Binding-site contacts:
Ligand atom C6 contacts residue GLU292 of chain 1.B at 3.6 Å.
Ligand atom C26 contacts residue TRP286 of chain 1.B at 3.8 Å (hydrophobic).
Ligand atom C8 contacts residue GLU292 of chain 1.B at 3.7 Å.
Ligand atom C27 contacts residue TRP286 of chain 1.B at 3.6 Å (hydrophobic).
Ligand atom N36 contacts residue ASP283 of chain 1.B at 3.9 Å.
Ligand atom C4 contacts residue LEU289 of chain 1.B at 4.1 Å (hydrophobic).
Ligand atom C31 contacts residue TRP286 of chain 1.B at 3.2 Å (hydrophobic).
Ligand atom C15 contacts residue LEU289 of chain 1.B at 3.9 Å (hydrophobic).
Ligand atom C25 contacts residue TRP286 of chain 1.B at 3.7 Å (hydrophobic).
Ligand atom C19 contacts residue TRP286 of chain 1.B at 3.8 Å (hydrophobic).
Ligand atom C4 contacts residue SER293 of chain 1.B at 3.5 Å.
Ligand atom C18 contacts residue TRP286 of chain 1.B at 3.6 Å (hydrophobic).
Ligand atom N36 contacts residue HIS287 of chain 1.B at 2.9 Å (h-bond).
Ligand atom C8 contacts residue GLN291 of chain 1.B at 3.4 Å.
Ligand atom C16 contacts residue TYR72 of chain 1.B at 3.6 Å (hydrophobic).
Ligand atom C28 contacts residue TRP286 of chain 1.B at 3.6 Å (hydrophobic).
Ligand atom C5 contacts residue LEU289 of chain 1.B at 3.8 Å (hydrophobic).
Ligand atom C17 contacts residue TRP286 of chain 1.B at 3.7 Å (hydrophobic).
Ligand atom C22 contacts residue TRP286 of chain 1.B at 3.7 Å (hydrophobic).
Ligand atom C28 contacts residue TYR72 of chain 1.B at 3.9 Å (hydrophobic).
Ligand atom C6 contacts residue GLN291 of chain 1.B at 3.5 Å.
Ligand atom N37 contacts residue TYR341 of chain 1.B at 3.9 Å.
Ligand atom N37 contacts residue TRP286 of chain 1.B at 3.5 Å.
Ligand atom C8 contacts residue LEU289 of chain 1.B at 3.5 Å (hydrophobic).
Ligand atom C29 contacts residue TYR72 of chain 1.B at 3.2 Å (hydrophobic).
Ligand atom C7 contacts residue GLN291 of chain 1.B at 3.8 Å.
Ligand atom C16 contacts residue TRP286 of chain 1.B at 3.7 Å (hydrophobic).
Ligand atom N23 contacts residue TRP286 of chain 1.B at 4.0 Å.
Ligand atom C31 contacts residue HIS287 of chain 1.B at 3.6 Å.
Ligand atom C20 contacts residue HIS287 of chain 1.B at 3.7 Å.
Ligand atom C32 contacts residue HIS287 of chain 1.B at 3.6 Å.
Ligand atom C32 contacts residue TRP286 of chain 1.B at 3.7 Å (hydrophobic).
Ligand atom C7 contacts residue LEU289 of chain 1.B at 3.8 Å (hydrophobic).
Ligand atom C24 contacts residue TRP286 of chain 1.B at 3.7 Å (hydrophobic).
Ligand atom C5 contacts residue GLN291 of chain 1.B at 3.9 Å.
Ligand atom C19 contacts residue HIS287 of chain 1.B at 3.7 Å.
Ligand atom C21 contacts residue TYR72 of chain 1.B at 4.1 Å (hydrophobic).
Ligand atom C3 contacts residue SER293 of chain 1.B at 4.1 Å.
Ligand atom C2 contacts residue TRP286 of chain 1.B at 4.2 Å (hydrophobic).
Ligand atom C29 contacts residue TRP286 of chain 1.B at 3.5 Å (hydrophobic).

Sequence of chain 1.B:
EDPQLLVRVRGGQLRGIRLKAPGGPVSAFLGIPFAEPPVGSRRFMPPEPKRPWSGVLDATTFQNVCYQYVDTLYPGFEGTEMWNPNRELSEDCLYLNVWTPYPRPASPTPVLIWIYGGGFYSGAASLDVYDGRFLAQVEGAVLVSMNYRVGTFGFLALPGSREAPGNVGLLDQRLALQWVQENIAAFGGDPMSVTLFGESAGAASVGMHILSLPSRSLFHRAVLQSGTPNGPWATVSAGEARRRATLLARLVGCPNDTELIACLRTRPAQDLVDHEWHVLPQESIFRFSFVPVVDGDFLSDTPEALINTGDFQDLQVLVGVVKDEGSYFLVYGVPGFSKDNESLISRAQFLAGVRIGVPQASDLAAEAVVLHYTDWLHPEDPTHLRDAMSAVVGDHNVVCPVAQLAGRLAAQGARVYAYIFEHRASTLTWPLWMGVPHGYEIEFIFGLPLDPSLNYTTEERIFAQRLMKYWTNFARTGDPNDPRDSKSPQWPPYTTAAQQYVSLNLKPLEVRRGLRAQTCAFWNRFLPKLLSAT

A small-molecule ligand and the protein it binds are described below.
Small molecule (SMILES): C[N+](C)(C)CCCCCCCCCC[n+]1c(-c2ccccc2)c2cc(N)ccc2c2ccc(N)cc21